Sequence of chain 1.I:
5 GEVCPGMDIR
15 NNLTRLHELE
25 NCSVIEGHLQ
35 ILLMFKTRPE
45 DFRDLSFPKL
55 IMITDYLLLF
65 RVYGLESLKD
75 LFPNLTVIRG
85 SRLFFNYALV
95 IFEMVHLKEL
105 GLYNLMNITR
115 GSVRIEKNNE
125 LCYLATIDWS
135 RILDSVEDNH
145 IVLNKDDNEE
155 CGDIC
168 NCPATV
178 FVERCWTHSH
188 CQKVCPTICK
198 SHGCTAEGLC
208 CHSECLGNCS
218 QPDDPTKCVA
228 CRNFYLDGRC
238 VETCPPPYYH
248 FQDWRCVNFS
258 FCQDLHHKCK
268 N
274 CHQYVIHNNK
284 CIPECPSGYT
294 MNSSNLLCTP

A small-molecule ligand and the protein it binds are described below.
Small molecule (SMILES): CC(=O)N[C@@H]1[C@@H](O)[C@H](O)[C@@H](CO)O[C@H]1O

Binding-site contacts:
Ligand atom C1 contacts residue ILE136 of chain 1.I at 4.3 Å (hydrophobic).
Ligand atom C3 contacts residue ASP138 of chain 1.I at 3.4 Å.
Ligand atom C1 contacts residue ASN111 of chain 1.I at 1.4 Å.
Ligand atom C5 contacts residue THR113 of chain 1.I at 4.1 Å.
Ligand atom O4 contacts residue ASP138 of chain 1.I at 4.0 Å.
Ligand atom C1 contacts residue LEU213 of chain 1.I at 4.3 Å (hydrophobic).
Ligand atom O6 contacts residue LEU213 of chain 1.I at 3.5 Å.
Ligand atom C8 contacts residue ILE136 of chain 1.I at 3.8 Å (hydrophobic).
Ligand atom C6 contacts residue SER198 of chain 1.I at 4.1 Å.
Ligand atom C7 contacts residue ASN111 of chain 1.I at 3.5 Å.
Ligand atom C1 contacts residue SER198 of chain 1.I at 4.2 Å.
Ligand atom C7 contacts residue ILE136 of chain 1.I at 3.7 Å (hydrophobic).
Ligand atom C2 contacts residue SER198 of chain 1.I at 3.8 Å.
Ligand atom C8 contacts residue SER134 of chain 1.I at 3.4 Å.
Ligand atom O3 contacts residue ASP138 of chain 1.I at 3.0 Å (salt-bridge).
Ligand atom C5 contacts residue ASN111 of chain 1.I at 3.7 Å.
Ligand atom C2 contacts residue ASP138 of chain 1.I at 3.9 Å.
Ligand atom O5 contacts residue SER198 of chain 1.I at 3.8 Å.
Ligand atom O7 contacts residue ILE136 of chain 1.I at 4.3 Å.
Ligand atom C8 contacts residue LEU137 of chain 1.I at 3.6 Å (hydrophobic).
Ligand atom O5 contacts residue ASN111 of chain 1.I at 2.3 Å (h-bond).
Ligand atom C8 contacts residue ASP138 of chain 1.I at 3.3 Å.
Ligand atom O7 contacts residue SER198 of chain 1.I at 3.9 Å.
Ligand atom O5 contacts residue LEU213 of chain 1.I at 3.5 Å.
Ligand atom C8 contacts residue ARG135 of chain 1.I at 3.6 Å.
Ligand atom N2 contacts residue ASP138 of chain 1.I at 3.1 Å (salt-bridge).
Ligand atom C6 contacts residue ARG229 of chain 1.I at 4.1 Å.
Ligand atom C2 contacts residue ASN111 of chain 1.I at 2.5 Å.
Ligand atom C6 contacts residue LEU213 of chain 1.I at 4.1 Å (hydrophobic).
Ligand atom O6 contacts residue THR113 of chain 1.I at 3.6 Å.
Ligand atom O7 contacts residue ARG135 of chain 1.I at 3.4 Å (salt-bridge).
Ligand atom O7 contacts residue ASN111 of chain 1.I at 3.5 Å (h-bond).
Ligand atom C4 contacts residue ASN111 of chain 1.I at 4.3 Å.
Ligand atom C7 contacts residue ARG135 of chain 1.I at 3.8 Å.
Ligand atom C3 contacts residue ASN111 of chain 1.I at 3.8 Å.
Ligand atom N2 contacts residue ILE136 of chain 1.I at 3.6 Å.
Ligand atom O6 contacts residue ARG229 of chain 1.I at 3.8 Å.
Ligand atom C6 contacts residue THR113 of chain 1.I at 4.3 Å.
Ligand atom N2 contacts residue ASN111 of chain 1.I at 2.9 Å (h-bond).
Ligand atom C7 contacts residue ASP138 of chain 1.I at 3.6 Å.